Binding-site contacts:
Ligand atom N6 contacts residue ASP85 of chain 1.A at 3.0 Å (salt-bridge).
Ligand atom S1G contacts residue MG1 of chain 1.D at 2.2 Å.
Ligand atom S1G contacts residue GLY124 of chain 1.A at 3.8 Å.
Ligand atom O2A contacts residue GLY129 of chain 1.A at 3.3 Å (h-bond).
Ligand atom O1A contacts residue PHE130 of chain 1.A at 3.3 Å (h-bond).
Ligand atom N9 contacts residue MET90 of chain 1.A at 3.9 Å.
Ligand atom O2G contacts residue GLY124 of chain 1.A at 2.2 Å (h-bond).
Ligand atom PB contacts residue MG1 of chain 1.D at 3.2 Å.
Ligand atom N7 contacts residue ASN43 of chain 1.A at 3.3 Å.
Ligand atom PG contacts residue MG1 of chain 1.D at 3.6 Å.
Ligand atom O3A contacts residue MG1 of chain 1.D at 3.5 Å.
Ligand atom O1A contacts residue ASN43 of chain 1.A at 2.9 Å (h-bond).
Ligand atom O2A contacts residue PHE130 of chain 1.A at 2.9 Å (h-bond).
Ligand atom N3 contacts residue MET90 of chain 1.A at 3.6 Å.
Ligand atom C4' contacts residue ASN98 of chain 1.A at 3.9 Å.
Ligand atom PA contacts residue PHE130 of chain 1.A at 3.6 Å.
Ligand atom O1A contacts residue GLY129 of chain 1.A at 3.8 Å.
Ligand atom C4 contacts residue MET90 of chain 1.A at 3.7 Å (hydrophobic).
Ligand atom O3B contacts residue MG1 of chain 1.D at 3.9 Å.
Ligand atom O3A contacts residue GLY127 of chain 1.A at 3.6 Å.
Ligand atom O2B contacts residue ASN43 of chain 1.A at 3.0 Å (h-bond).
Ligand atom C1' contacts residue MET90 of chain 1.A at 3.8 Å (hydrophobic).
Ligand atom N1 contacts residue ALA47 of chain 1.A at 3.3 Å.
Ligand atom O2A contacts residue VAL128 of chain 1.A at 3.5 Å.
Ligand atom C6 contacts residue THR176 of chain 1.A at 3.9 Å.
Ligand atom C8 contacts residue ASN43 of chain 1.A at 3.7 Å.
Ligand atom O4' contacts residue LEU99 of chain 1.A at 3.6 Å.
Ligand atom O2G contacts residue GLY127 of chain 1.A at 3.6 Å.
Ligand atom PA contacts residue GLY129 of chain 1.A at 3.9 Å.
Ligand atom C5' contacts residue ASN98 of chain 1.A at 3.9 Å.
Ligand atom PG contacts residue GLY124 of chain 1.A at 3.5 Å.
Ligand atom O1A contacts residue MG1 of chain 1.D at 2.1 Å.
Ligand atom PA contacts residue MG1 of chain 1.D at 3.2 Å.
Ligand atom O5' contacts residue ASN43 of chain 1.A at 3.8 Å.
Ligand atom N6 contacts residue THR176 of chain 1.A at 3.7 Å.
Ligand atom N1 contacts residue THR176 of chain 1.A at 3.4 Å (h-bond).
Ligand atom C2 contacts residue ALA47 of chain 1.A at 3.6 Å (hydrophobic).
Ligand atom O2B contacts residue MG1 of chain 1.D at 2.1 Å.
Ligand atom S1G contacts residue GLU39 of chain 1.A at 3.4 Å (salt-bridge).
Ligand atom O2' contacts residue ASN98 of chain 1.A at 3.1 Å (h-bond).

The small molecule below binds the protein below.
Small molecule (SMILES): Nc1ncnc2c1ncn2[C@@H]1O[C@H](COP(=O)(O)OP(=O)(O)OP(O)(O)=S)[C@@H](O)[C@H]1O

Sequence of chain 1.A:
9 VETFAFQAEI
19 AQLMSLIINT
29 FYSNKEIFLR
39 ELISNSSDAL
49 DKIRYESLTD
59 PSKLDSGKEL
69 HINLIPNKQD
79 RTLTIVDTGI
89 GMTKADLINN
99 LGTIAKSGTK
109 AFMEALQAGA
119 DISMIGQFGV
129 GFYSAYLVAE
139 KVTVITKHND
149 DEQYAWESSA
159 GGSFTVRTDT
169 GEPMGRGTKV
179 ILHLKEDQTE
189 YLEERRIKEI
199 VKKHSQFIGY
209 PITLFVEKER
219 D